Sequence of chain 1.B:
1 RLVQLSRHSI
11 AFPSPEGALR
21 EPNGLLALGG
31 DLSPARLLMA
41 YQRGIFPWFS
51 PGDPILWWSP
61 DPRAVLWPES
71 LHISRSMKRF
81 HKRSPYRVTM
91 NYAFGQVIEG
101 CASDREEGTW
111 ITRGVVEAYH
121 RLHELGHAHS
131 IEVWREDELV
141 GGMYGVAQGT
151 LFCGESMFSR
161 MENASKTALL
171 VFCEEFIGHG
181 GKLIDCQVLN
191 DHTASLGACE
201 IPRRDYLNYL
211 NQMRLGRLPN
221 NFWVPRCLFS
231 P

The small molecule below binds the protein below.
Small molecule (SMILES): N[C@@H](Cc1ccccc1)C(=O)O

Binding-site contacts:
Ligand atom CD2 contacts residue CYS186 of chain 1.B at 3.9 Å (hydrophobic).
Ligand atom C contacts residue HIS192 of chain 1.B at 4.3 Å.
Ligand atom O contacts residue THR193 of chain 1.B at 3.5 Å (h-bond).
Ligand atom N contacts residue THR193 of chain 1.B at 4.2 Å.
Ligand atom CA contacts residue GLU155 of chain 1.B at 4.1 Å.
Ligand atom CD1 contacts residue 3D11 of chain 1.F at 4.0 Å.
Ligand atom CE2 contacts residue MET157 of chain 1.B at 3.5 Å (hydrophobic).
Ligand atom N contacts residue 3D11 of chain 1.F at 2.8 Å.
Ligand atom CG contacts residue 3D11 of chain 1.F at 4.0 Å.
Ligand atom CE1 contacts residue GLU155 of chain 1.B at 4.1 Å.
Ligand atom CD1 contacts residue SER156 of chain 1.B at 3.7 Å.
Ligand atom N contacts residue CYS186 of chain 1.B at 3.1 Å (h-bond).
Ligand atom CE2 contacts residue ILE184 of chain 1.B at 4.2 Å (hydrophobic).
Ligand atom CA contacts residue CYS186 of chain 1.B at 4.2 Å (hydrophobic).
Ligand atom CE1 contacts residue SER156 of chain 1.B at 3.7 Å.
Ligand atom CZ contacts residue MET157 of chain 1.B at 3.5 Å (hydrophobic).
Ligand atom CD2 contacts residue ILE184 of chain 1.B at 4.2 Å (hydrophobic).
Ligand atom CA contacts residue 3D11 of chain 1.F at 2.4 Å.
Ligand atom CE1 contacts residue GLY154 of chain 1.B at 3.6 Å.
Ligand atom CD1 contacts residue GLY154 of chain 1.B at 3.3 Å.
Ligand atom CB contacts residue CYS186 of chain 1.B at 3.5 Å (hydrophobic).
Ligand atom O contacts residue HIS192 of chain 1.B at 3.6 Å.
Ligand atom CB contacts residue GLY154 of chain 1.B at 3.5 Å.
Ligand atom CE1 contacts residue MET157 of chain 1.B at 3.9 Å (hydrophobic).
Ligand atom CE1 contacts residue MET143 of chain 1.B at 4.1 Å (hydrophobic).
Ligand atom N contacts residue GLN187 of chain 1.B at 3.7 Å.
Ligand atom CG contacts residue GLY154 of chain 1.B at 3.7 Å.
Ligand atom O contacts residue LEU196 of chain 1.B at 4.2 Å.
Ligand atom CA contacts residue GLY154 of chain 1.B at 3.7 Å.
Ligand atom CD2 contacts residue MET157 of chain 1.B at 3.9 Å (hydrophobic).
Ligand atom O contacts residue 3D11 of chain 1.F at 2.3 Å (h-bond).
Ligand atom CD1 contacts residue MET157 of chain 1.B at 4.3 Å (hydrophobic).
Ligand atom CE2 contacts residue LEU169 of chain 1.B at 4.0 Å (hydrophobic).
Ligand atom CE1 contacts residue TYR144 of chain 1.B at 4.2 Å (hydrophobic).
Ligand atom CB contacts residue 3D11 of chain 1.F at 3.6 Å.
Ligand atom CZ contacts residue MET143 of chain 1.B at 3.9 Å (hydrophobic).
Ligand atom C contacts residue 3D11 of chain 1.F at 1.3 Å.
Ligand atom CD1 contacts residue GLU155 of chain 1.B at 3.7 Å.
Ligand atom CB contacts residue ASP185 of chain 1.B at 4.0 Å.
Ligand atom N contacts residue GLY154 of chain 1.B at 4.0 Å.